The small molecule below binds the protein below.
Small molecule (SMILES): NC(=O)CSCC(=O)Nc1ccc(F)cc1

Sequence of chain 1.B:
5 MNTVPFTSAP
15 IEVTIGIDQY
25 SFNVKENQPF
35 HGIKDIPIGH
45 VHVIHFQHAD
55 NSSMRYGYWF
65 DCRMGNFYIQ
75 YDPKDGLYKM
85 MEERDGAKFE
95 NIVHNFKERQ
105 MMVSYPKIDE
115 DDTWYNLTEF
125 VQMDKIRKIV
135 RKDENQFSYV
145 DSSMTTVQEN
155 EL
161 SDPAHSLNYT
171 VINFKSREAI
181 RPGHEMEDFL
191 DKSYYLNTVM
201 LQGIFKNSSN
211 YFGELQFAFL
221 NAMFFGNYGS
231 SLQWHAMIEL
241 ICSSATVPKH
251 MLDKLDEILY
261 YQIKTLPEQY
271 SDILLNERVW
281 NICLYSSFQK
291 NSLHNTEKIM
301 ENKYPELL

Binding-site contacts:
Ligand atom C2 contacts residue GLU214 of chain 1.B at 4.0 Å.
Ligand atom S contacts residue PHE205 of chain 1.B at 4.0 Å.
Ligand atom C4 contacts residue GLY213 of chain 1.B at 4.1 Å.
Ligand atom S contacts residue ILE204 of chain 1.B at 3.8 Å.
Ligand atom C6 contacts residue ASN210 of chain 1.B at 4.0 Å.
Ligand atom C4 contacts residue LYS129 of chain 1.B at 3.7 Å.
Ligand atom C3 contacts residue PHE124 of chain 1.B at 3.6 Å (hydrophobic).
Ligand atom F contacts residue GLY213 of chain 1.B at 3.8 Å.
Ligand atom N contacts residue GLU214 of chain 1.B at 3.1 Å (salt-bridge).
Ligand atom C1 contacts residue ILE130 of chain 1.B at 4.1 Å (hydrophobic).
Ligand atom O contacts residue ASN210 of chain 1.B at 3.3 Å.
Ligand atom C contacts residue ILE133 of chain 1.B at 3.9 Å (hydrophobic).
Ligand atom C5 contacts residue GLU214 of chain 1.B at 3.8 Å.
Ligand atom C6 contacts residue PHE205 of chain 1.B at 4.1 Å (hydrophobic).
Ligand atom C3 contacts residue LYS129 of chain 1.B at 3.8 Å.
Ligand atom C contacts residue GLU214 of chain 1.B at 3.8 Å.
Ligand atom F contacts residue PHE217 of chain 1.B at 4.0 Å.
Ligand atom F contacts residue VAL125 of chain 1.B at 3.2 Å.
Ligand atom C1 contacts residue GLY213 of chain 1.B at 4.1 Å.
Ligand atom C1 contacts residue PHE217 of chain 1.B at 4.0 Å (hydrophobic).
Ligand atom F contacts residue GLN126 of chain 1.B at 3.0 Å.
Ligand atom O contacts residue LYS129 of chain 1.B at 3.9 Å.
Ligand atom C7 contacts residue PHE205 of chain 1.B at 3.4 Å (hydrophobic).
Ligand atom C3 contacts residue GLY213 of chain 1.B at 3.7 Å.
Ligand atom C6 contacts residue GLU214 of chain 1.B at 3.9 Å.
Ligand atom O1 contacts residue LYS132 of chain 1.B at 3.2 Å.
Ligand atom C4 contacts residue ASN210 of chain 1.B at 3.5 Å.
Ligand atom C5 contacts residue ASN210 of chain 1.B at 4.0 Å.
Ligand atom C1 contacts residue GLU214 of chain 1.B at 4.0 Å.
Ligand atom C4 contacts residue GLU214 of chain 1.B at 3.8 Å.
Ligand atom C2 contacts residue GLN126 of chain 1.B at 3.8 Å.
Ligand atom C2 contacts residue LYS129 of chain 1.B at 4.1 Å.
Ligand atom F contacts residue ILE130 of chain 1.B at 3.5 Å.
Ligand atom C5 contacts residue LYS129 of chain 1.B at 4.0 Å.
Ligand atom C2 contacts residue GLY213 of chain 1.B at 3.8 Å.
Ligand atom C3 contacts residue GLU214 of chain 1.B at 3.9 Å.
Ligand atom C3 contacts residue GLN126 of chain 1.B at 3.9 Å.
Ligand atom N contacts residue ASN210 of chain 1.B at 3.9 Å.
Ligand atom N1 contacts residue ILE204 of chain 1.B at 3.7 Å.
Ligand atom C7 contacts residue GLU214 of chain 1.B at 3.6 Å.